This small molecule binds to this protein.
Small molecule (SMILES): CC(C)C[C@H](NC(=O)CN)C(=O)N[C@H](C(=O)N[C@H](C(=O)NCC(=O)N[C@@H](CO)C(=O)N[C@@H](CC(C)C)C(=O)N[C@@H](CCCN=C(N)N)C(=O)NCC=O)C(C)C)[C@@H](C)O

Sequence of chain 2.A:
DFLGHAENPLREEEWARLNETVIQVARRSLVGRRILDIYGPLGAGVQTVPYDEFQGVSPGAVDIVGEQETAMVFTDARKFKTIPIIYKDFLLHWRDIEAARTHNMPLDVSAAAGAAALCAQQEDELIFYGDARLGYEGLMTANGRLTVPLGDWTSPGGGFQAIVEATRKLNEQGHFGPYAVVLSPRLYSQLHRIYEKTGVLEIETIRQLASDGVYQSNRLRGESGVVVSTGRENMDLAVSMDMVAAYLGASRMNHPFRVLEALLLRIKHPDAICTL

Binding-site contacts:
Ligand atom C contacts residue ILE39 of chain 2.A at 3.6 Å (hydrophobic).
Ligand atom O contacts residue ARG49 of chain 2.A at 3.1 Å (salt-bridge).
Ligand atom NH1 contacts residue THR246 of chain 2.A at 3.0 Å (h-bond).
Ligand atom CB contacts residue ARG50 of chain 2.A at 3.7 Å.
Ligand atom N contacts residue ARG49 of chain 2.A at 3.6 Å.
Ligand atom CG2 contacts residue MET259 of chain 2.A at 3.7 Å (hydrophobic).
Ligand atom N contacts residue ASP258 of chain 2.A at 3.0 Å (salt-bridge).
Ligand atom CA contacts residue ASP258 of chain 2.A at 3.7 Å.
Ligand atom CG2 contacts residue ALA42 of chain 2.A at 3.7 Å (hydrophobic).
Ligand atom CD2 contacts residue ASP258 of chain 2.A at 3.5 Å.
Ligand atom CD2 contacts residue ARG43 of chain 2.A at 3.7 Å.
Ligand atom CA contacts residue ARG49 of chain 2.A at 3.5 Å.
Ligand atom C contacts residue ARG49 of chain 2.A at 3.4 Å.
Ligand atom CB contacts residue ASP258 of chain 2.A at 3.5 Å.
Ligand atom CA contacts residue ASP258 of chain 2.A at 3.5 Å.
Ligand atom N contacts residue ASP258 of chain 2.A at 2.9 Å (salt-bridge).
Ligand atom O contacts residue ILE39 of chain 2.A at 3.6 Å.
Ligand atom C contacts residue ASP258 of chain 2.A at 3.6 Å.
Ligand atom CB contacts residue ASP258 of chain 2.A at 3.7 Å.
Ligand atom CB contacts residue MET259 of chain 2.A at 3.8 Å (hydrophobic).
Ligand atom OG1 contacts residue ASP258 of chain 2.A at 3.3 Å.
Ligand atom CA contacts residue ARG50 of chain 2.A at 3.5 Å.
Ligand atom CA contacts residue ASP258 of chain 2.A at 3.7 Å.
Ligand atom NH1 contacts residue ASP228 of chain 2.A at 2.7 Å (salt-bridge).
Ligand atom N contacts residue ILE39 of chain 2.A at 3.7 Å.
Ligand atom N contacts residue ARG49 of chain 2.A at 3.0 Å (salt-bridge).
Ligand atom OG1 contacts residue ILE39 of chain 2.A at 3.5 Å.
Ligand atom O contacts residue ARG50 of chain 2.A at 3.6 Å.
Ligand atom O contacts residue ARG43 of chain 2.A at 3.0 Å (salt-bridge).
Ligand atom CD contacts residue LEU52 of chain 2.A at 3.5 Å (hydrophobic).
Ligand atom NE contacts residue ASP53 of chain 2.A at 3.7 Å.
Ligand atom O contacts residue ARG43 of chain 2.A at 3.1 Å (salt-bridge).
Ligand atom C contacts residue ASP258 of chain 2.A at 3.7 Å.
Ligand atom N contacts residue ARG49 of chain 2.A at 3.6 Å.
Ligand atom OG1 contacts residue MET259 of chain 2.A at 2.8 Å (h-bond).
Ligand atom CD contacts residue ARG50 of chain 2.A at 3.6 Å.
Ligand atom N contacts residue ASP258 of chain 2.A at 2.8 Å (salt-bridge).
Ligand atom NH2 contacts residue ARG50 of chain 2.A at 3.3 Å (salt-bridge).
Ligand atom CB contacts residue ILE39 of chain 2.A at 3.6 Å (hydrophobic).
Ligand atom CB contacts residue ARG49 of chain 2.A at 3.5 Å.